Sequence of chain 1.A:
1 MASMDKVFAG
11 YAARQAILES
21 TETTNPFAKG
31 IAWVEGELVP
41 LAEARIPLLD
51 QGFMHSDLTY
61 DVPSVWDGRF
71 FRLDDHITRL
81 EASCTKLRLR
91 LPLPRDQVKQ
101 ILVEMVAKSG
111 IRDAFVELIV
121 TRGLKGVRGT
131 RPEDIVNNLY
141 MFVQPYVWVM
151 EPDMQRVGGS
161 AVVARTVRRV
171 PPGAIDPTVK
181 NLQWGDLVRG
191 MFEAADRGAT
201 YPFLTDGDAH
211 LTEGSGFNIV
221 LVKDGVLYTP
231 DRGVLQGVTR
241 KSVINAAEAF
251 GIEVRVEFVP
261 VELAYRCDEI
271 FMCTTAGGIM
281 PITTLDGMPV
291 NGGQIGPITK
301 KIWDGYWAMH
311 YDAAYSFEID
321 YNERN

Binding-site contacts:
Ligand atom CA contacts residue PLP1 of chain 1.J at 2.9 Å.
Ligand atom C4A contacts residue THR274 of chain 1.B at 3.3 Å.
Ligand atom OXT contacts residue THR275 of chain 1.B at 3.4 Å.
Ligand atom C4A contacts residue PLP1 of chain 1.J at 1.1 Å.
Ligand atom OP2 contacts residue GLY237 of chain 1.B at 3.4 Å.
Ligand atom C6 contacts residue PLP1 of chain 1.J at 0.4 Å.
Ligand atom C6 contacts residue PHE217 of chain 1.B at 3.5 Å (hydrophobic).
Ligand atom OA contacts residue VAL62 of chain 1.B at 3.4 Å.
Ligand atom OP3 contacts residue THR275 of chain 1.B at 2.8 Å (h-bond).
Ligand atom C4 contacts residue PLP1 of chain 1.J at 0.6 Å.
Ligand atom OP1 contacts residue THR239 of chain 1.B at 2.6 Å (h-bond).
Ligand atom OP3 contacts residue PLP1 of chain 1.J at 0.5 Å (h-bond).
Ligand atom C4 contacts residue GLY216 of chain 1.B at 3.4 Å.
Ligand atom OP1 contacts residue PLP1 of chain 1.J at 0.2 Å (h-bond).
Ligand atom OXT contacts residue THR274 of chain 1.B at 3.3 Å (h-bond).
Ligand atom C4A contacts residue GLY216 of chain 1.B at 3.4 Å.
Ligand atom C5A contacts residue PLP1 of chain 1.J at 0.4 Å.
Ligand atom C3 contacts residue GLY216 of chain 1.B at 3.4 Å.
Ligand atom OP2 contacts residue ARG79 of chain 1.B at 2.9 Å (salt-bridge).
Ligand atom OP4 contacts residue LEU235 of chain 1.B at 3.4 Å.
Ligand atom N1 contacts residue PLP1 of chain 1.J at 0.4 Å (h-bond).
Ligand atom O3 contacts residue PLP1 of chain 1.J at 0.7 Å (h-bond).
Ligand atom NA contacts residue PLP1 of chain 1.J at 1.9 Å.
Ligand atom OA contacts residue LYS180 of chain 1.B at 2.6 Å (salt-bridge).
Ligand atom OE2 contacts residue ARG128 of chain 1.A at 3.2 Å (salt-bridge).
Ligand atom OP2 contacts residue PLP1 of chain 1.J at 0.4 Å (h-bond).
Ligand atom OXT contacts residue ALA276 of chain 1.B at 3.2 Å (h-bond).
Ligand atom CAA contacts residue PLP1 of chain 1.J at 3.0 Å.
Ligand atom P contacts residue PLP1 of chain 1.J at 0.3 Å.
Ligand atom OP2 contacts residue VAL238 of chain 1.B at 2.9 Å (h-bond).
Ligand atom C3 contacts residue PLP1 of chain 1.J at 0.5 Å.
Ligand atom C5 contacts residue PLP1 of chain 1.J at 0.4 Å.
Ligand atom N1 contacts residue GLU213 of chain 1.B at 2.7 Å (salt-bridge).
Ligand atom OP1 contacts residue VAL238 of chain 1.B at 3.3 Å (h-bond).
Ligand atom OA contacts residue PLP1 of chain 1.J at 3.0 Å.
Ligand atom C2 contacts residue PLP1 of chain 1.J at 0.1 Å.
Ligand atom NA contacts residue GLY216 of chain 1.B at 3.4 Å (h-bond).
Ligand atom OP4 contacts residue PLP1 of chain 1.J at 0.4 Å (h-bond).
Ligand atom O3 contacts residue GLY216 of chain 1.B at 3.2 Å.
Ligand atom C2A contacts residue PLP1 of chain 1.J at 0.2 Å.

This protein binds this small molecule.
Small molecule (SMILES): Cc1ncc(COP(=O)(O)O)c(CN[C@H](CCC(=O)O)C(=O)O)c1O

Sequence of chain 1.B:
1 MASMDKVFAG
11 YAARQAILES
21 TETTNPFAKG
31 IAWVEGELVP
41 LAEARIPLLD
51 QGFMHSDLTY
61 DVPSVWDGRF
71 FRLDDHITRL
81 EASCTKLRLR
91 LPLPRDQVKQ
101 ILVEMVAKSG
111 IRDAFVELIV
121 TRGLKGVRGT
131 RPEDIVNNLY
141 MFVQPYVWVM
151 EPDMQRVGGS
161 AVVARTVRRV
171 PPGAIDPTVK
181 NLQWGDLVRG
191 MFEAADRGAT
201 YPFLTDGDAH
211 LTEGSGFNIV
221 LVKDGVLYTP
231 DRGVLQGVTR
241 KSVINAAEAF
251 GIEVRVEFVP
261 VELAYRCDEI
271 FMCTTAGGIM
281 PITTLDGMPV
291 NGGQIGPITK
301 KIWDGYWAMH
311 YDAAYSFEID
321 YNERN